Sequence of chain 10.E:
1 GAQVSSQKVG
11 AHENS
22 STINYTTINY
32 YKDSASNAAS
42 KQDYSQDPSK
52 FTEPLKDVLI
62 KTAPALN

Binding-site contacts:
Ligand atom C contacts residue VAL4 of chain 10.E at 4.4 Å (hydrophobic).
Ligand atom CG2 contacts residue ALA2 of chain 10.E at 4.3 Å (hydrophobic).
Ligand atom N contacts residue GLN3 of chain 10.E at 4.5 Å.
Ligand atom N contacts residue ALA2 of chain 10.E at 4.3 Å.
Ligand atom O contacts residue VAL4 of chain 10.E at 4.2 Å.
Ligand atom CD contacts residue VAL4 of chain 10.E at 3.8 Å (hydrophobic).
Ligand atom O contacts residue VAL4 of chain 10.E at 4.4 Å.
Ligand atom CA contacts residue GLN3 of chain 10.E at 4.3 Å.
Ligand atom CA contacts residue ALA2 of chain 10.E at 3.4 Å (hydrophobic).
Ligand atom CB contacts residue VAL4 of chain 10.E at 4.2 Å (hydrophobic).
Ligand atom C contacts residue ALA2 of chain 10.E at 4.2 Å (hydrophobic).
Ligand atom CA contacts residue VAL4 of chain 10.E at 3.5 Å (hydrophobic).
Ligand atom O contacts residue GLN3 of chain 10.E at 3.0 Å (h-bond).
Ligand atom N contacts residue VAL4 of chain 10.E at 4.1 Å.
Ligand atom C contacts residue ALA2 of chain 10.E at 3.6 Å (hydrophobic).
Ligand atom CA contacts residue ALA2 of chain 10.E at 3.8 Å (hydrophobic).
Ligand atom N contacts residue ALA2 of chain 10.E at 2.8 Å (h-bond).
Ligand atom CG2 contacts residue SER5 of chain 10.E at 3.2 Å.
Ligand atom C contacts residue VAL4 of chain 10.E at 3.5 Å (hydrophobic).
Ligand atom CB contacts residue GLN3 of chain 10.E at 4.1 Å.
Ligand atom CB contacts residue ALA2 of chain 10.E at 4.0 Å (hydrophobic).
Ligand atom CG1 contacts residue GLN3 of chain 10.E at 3.0 Å.
Ligand atom CB contacts residue VAL4 of chain 10.E at 4.0 Å (hydrophobic).
Ligand atom OE1 contacts residue VAL4 of chain 10.E at 3.3 Å (h-bond).
Ligand atom C contacts residue GLN3 of chain 10.E at 3.8 Å.
Ligand atom OG contacts residue GLN3 of chain 10.E at 3.3 Å (h-bond).
Ligand atom CG2 contacts residue GLN3 of chain 10.E at 3.9 Å.
Ligand atom CG2 contacts residue VAL4 of chain 10.E at 3.4 Å (hydrophobic).
Ligand atom CB contacts residue GLN3 of chain 10.E at 3.6 Å.
Ligand atom C contacts residue VAL4 of chain 10.E at 4.5 Å (hydrophobic).
Ligand atom CB contacts residue ALA2 of chain 10.E at 3.5 Å (hydrophobic).
Ligand atom N contacts residue VAL4 of chain 10.E at 3.0 Å (h-bond).
Ligand atom CA contacts residue VAL4 of chain 10.E at 4.0 Å (hydrophobic).
Ligand atom OE2 contacts residue VAL4 of chain 10.E at 3.6 Å.

This protein binds this small molecule.
Small molecule (SMILES): CC[C@H](C)[C@H](N)C(=O)N[C@@H](CO)C(=O)N[C@@H](CCC(=O)O)C(=O)N[C@H](C=O)C(C)C